This protein binds this small molecule.
Small molecule (SMILES): O=S(=O)(c1ccc2c(c1)CN[C@@H](CF)C2)N1CCSCC1

Sequence of chain 1.B:
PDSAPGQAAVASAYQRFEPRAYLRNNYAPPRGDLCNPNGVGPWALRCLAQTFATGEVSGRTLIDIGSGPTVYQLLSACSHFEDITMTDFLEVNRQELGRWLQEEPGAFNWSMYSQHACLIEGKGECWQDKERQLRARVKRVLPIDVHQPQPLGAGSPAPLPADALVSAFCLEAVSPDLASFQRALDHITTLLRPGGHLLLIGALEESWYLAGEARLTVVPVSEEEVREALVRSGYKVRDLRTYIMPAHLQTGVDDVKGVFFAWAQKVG

Binding-site contacts:
Ligand atom C10 contacts residue TYR35 of chain 1.B at 3.8 Å (hydrophobic).
Ligand atom O1 contacts residue VAL53 of chain 1.B at 3.4 Å.
Ligand atom O2 contacts residue MET258 of chain 1.B at 3.6 Å.
Ligand atom F1 contacts residue TYR222 of chain 1.B at 3.4 Å.
Ligand atom C5 contacts residue TYR35 of chain 1.B at 3.6 Å (hydrophobic).
Ligand atom C5 contacts residue TYR40 of chain 1.B at 3.6 Å (hydrophobic).
Ligand atom O1 contacts residue ARG44 of chain 1.B at 3.2 Å.
Ligand atom C1 contacts residue ASP267 of chain 1.B at 3.4 Å.
Ligand atom C9 contacts residue ASN39 of chain 1.B at 3.5 Å.
Ligand atom C9 contacts residue PHE182 of chain 1.B at 3.5 Å (hydrophobic).
Ligand atom C6 contacts residue TYR40 of chain 1.B at 3.7 Å (hydrophobic).
Ligand atom O2 contacts residue VAL272 of chain 1.B at 3.4 Å.
Ligand atom F1 contacts residue GLU219 of chain 1.B at 2.9 Å.
Ligand atom N2 contacts residue ASP267 of chain 1.B at 3.5 Å (salt-bridge).
Ligand atom C13 contacts residue VAL53 of chain 1.B at 3.8 Å (hydrophobic).
Ligand atom C11 contacts residue GLU219 of chain 1.B at 3.7 Å.
Ligand atom C4 contacts residue TYR35 of chain 1.B at 3.0 Å (hydrophobic).
Ligand atom C10 contacts residue PHE182 of chain 1.B at 3.8 Å (hydrophobic).
Ligand atom C11 contacts residue TYR222 of chain 1.B at 3.7 Å (hydrophobic).
Ligand atom C15 contacts residue ASN39 of chain 1.B at 3.8 Å.
Ligand atom C13 contacts residue ALA57 of chain 1.B at 3.6 Å (hydrophobic).
Ligand atom C14 contacts residue ASN39 of chain 1.B at 3.3 Å.
Ligand atom C8 contacts residue PHE182 of chain 1.B at 3.6 Å (hydrophobic).
Ligand atom C6 contacts residue PHE182 of chain 1.B at 3.4 Å (hydrophobic).
Ligand atom C5 contacts residue PHE182 of chain 1.B at 3.5 Å (hydrophobic).
Ligand atom N2 contacts residue GLU219 of chain 1.B at 3.2 Å (salt-bridge).
Ligand atom C4 contacts residue PHE182 of chain 1.B at 3.8 Å (hydrophobic).
Ligand atom C3 contacts residue PHE182 of chain 1.B at 3.8 Å (hydrophobic).
Ligand atom C4 contacts residue ASN39 of chain 1.B at 3.7 Å.
Ligand atom C5 contacts residue ASN39 of chain 1.B at 3.4 Å.
Ligand atom F1 contacts residue ALA186 of chain 1.B at 3.5 Å.
Ligand atom C7 contacts residue PHE182 of chain 1.B at 3.4 Å (hydrophobic).
Ligand atom C1 contacts residue GLU219 of chain 1.B at 3.2 Å.
Ligand atom S2 contacts residue TYR40 of chain 1.B at 3.5 Å.
Ligand atom C15 contacts residue TYR40 of chain 1.B at 3.8 Å (hydrophobic).
Ligand atom C10 contacts residue ASN39 of chain 1.B at 3.2 Å.
Ligand atom N1 contacts residue VAL53 of chain 1.B at 3.5 Å.
Ligand atom S1 contacts residue VAL53 of chain 1.B at 3.7 Å.
Ligand atom O2 contacts residue VAL53 of chain 1.B at 3.1 Å.
Ligand atom C15 contacts residue ARG44 of chain 1.B at 3.7 Å.